A small-molecule ligand and the protein it binds are described below.
Small molecule (SMILES): CCSc1nc(C)nc(N)n1

Sequence of chain 1.B:
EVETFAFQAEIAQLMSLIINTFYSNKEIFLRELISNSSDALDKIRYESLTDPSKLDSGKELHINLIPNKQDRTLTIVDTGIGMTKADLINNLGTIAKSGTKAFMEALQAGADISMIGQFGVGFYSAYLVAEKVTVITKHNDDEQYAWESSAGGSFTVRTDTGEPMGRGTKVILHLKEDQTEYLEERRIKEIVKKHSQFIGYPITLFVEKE

Binding-site contacts:
Ligand atom C8 contacts residue THR177 of chain 1.B at 4.3 Å.
Ligand atom C4 contacts residue MET91 of chain 1.B at 4.0 Å (hydrophobic).
Ligand atom N9 contacts residue ASP86 of chain 1.B at 4.2 Å.
Ligand atom C10 contacts residue ASP86 of chain 1.B at 3.9 Å.
Ligand atom C10 contacts residue SER45 of chain 1.B at 4.4 Å.
Ligand atom C8 contacts residue MET91 of chain 1.B at 3.7 Å (hydrophobic).
Ligand atom S3 contacts residue ASN44 of chain 1.B at 4.0 Å.
Ligand atom C10 contacts residue ALA48 of chain 1.B at 4.3 Å (hydrophobic).
Ligand atom S3 contacts residue LEU100 of chain 1.B at 4.0 Å.
Ligand atom N6 contacts residue MET91 of chain 1.B at 3.7 Å.
Ligand atom N11 contacts residue ASN44 of chain 1.B at 3.9 Å.
Ligand atom C2 contacts residue LEU100 of chain 1.B at 4.4 Å (hydrophobic).
Ligand atom C7 contacts residue THR177 of chain 1.B at 4.2 Å.
Ligand atom C1 contacts residue ASN99 of chain 1.B at 3.7 Å.
Ligand atom N9 contacts residue ASN44 of chain 1.B at 4.3 Å.
Ligand atom S3 contacts residue PHE131 of chain 1.B at 4.5 Å.
Ligand atom C7 contacts residue ALA48 of chain 1.B at 3.9 Å (hydrophobic).
Ligand atom N11 contacts residue SER45 of chain 1.B at 3.7 Å.
Ligand atom C10 contacts residue THR177 of chain 1.B at 4.1 Å.
Ligand atom N11 contacts residue THR177 of chain 1.B at 4.0 Å.
Ligand atom N9 contacts residue THR177 of chain 1.B at 3.7 Å.
Ligand atom C8 contacts residue GLY90 of chain 1.B at 3.5 Å.
Ligand atom C10 contacts residue ASN44 of chain 1.B at 4.0 Å.
Ligand atom N5 contacts residue ASN44 of chain 1.B at 3.7 Å.
Ligand atom N11 contacts residue ASP86 of chain 1.B at 2.8 Å (salt-bridge).
Ligand atom C8 contacts residue ILE89 of chain 1.B at 3.9 Å (hydrophobic).
Ligand atom N9 contacts residue ALA48 of chain 1.B at 3.5 Å.
Ligand atom C1 contacts residue LEU100 of chain 1.B at 4.0 Å (hydrophobic).
Ligand atom C7 contacts residue MET91 of chain 1.B at 4.1 Å (hydrophobic).
Ligand atom C4 contacts residue ASN44 of chain 1.B at 4.3 Å.
Ligand atom C2 contacts residue ASN99 of chain 1.B at 4.4 Å.
Ligand atom C8 contacts residue ALA48 of chain 1.B at 3.8 Å (hydrophobic).